Sequence of chain 1.C:
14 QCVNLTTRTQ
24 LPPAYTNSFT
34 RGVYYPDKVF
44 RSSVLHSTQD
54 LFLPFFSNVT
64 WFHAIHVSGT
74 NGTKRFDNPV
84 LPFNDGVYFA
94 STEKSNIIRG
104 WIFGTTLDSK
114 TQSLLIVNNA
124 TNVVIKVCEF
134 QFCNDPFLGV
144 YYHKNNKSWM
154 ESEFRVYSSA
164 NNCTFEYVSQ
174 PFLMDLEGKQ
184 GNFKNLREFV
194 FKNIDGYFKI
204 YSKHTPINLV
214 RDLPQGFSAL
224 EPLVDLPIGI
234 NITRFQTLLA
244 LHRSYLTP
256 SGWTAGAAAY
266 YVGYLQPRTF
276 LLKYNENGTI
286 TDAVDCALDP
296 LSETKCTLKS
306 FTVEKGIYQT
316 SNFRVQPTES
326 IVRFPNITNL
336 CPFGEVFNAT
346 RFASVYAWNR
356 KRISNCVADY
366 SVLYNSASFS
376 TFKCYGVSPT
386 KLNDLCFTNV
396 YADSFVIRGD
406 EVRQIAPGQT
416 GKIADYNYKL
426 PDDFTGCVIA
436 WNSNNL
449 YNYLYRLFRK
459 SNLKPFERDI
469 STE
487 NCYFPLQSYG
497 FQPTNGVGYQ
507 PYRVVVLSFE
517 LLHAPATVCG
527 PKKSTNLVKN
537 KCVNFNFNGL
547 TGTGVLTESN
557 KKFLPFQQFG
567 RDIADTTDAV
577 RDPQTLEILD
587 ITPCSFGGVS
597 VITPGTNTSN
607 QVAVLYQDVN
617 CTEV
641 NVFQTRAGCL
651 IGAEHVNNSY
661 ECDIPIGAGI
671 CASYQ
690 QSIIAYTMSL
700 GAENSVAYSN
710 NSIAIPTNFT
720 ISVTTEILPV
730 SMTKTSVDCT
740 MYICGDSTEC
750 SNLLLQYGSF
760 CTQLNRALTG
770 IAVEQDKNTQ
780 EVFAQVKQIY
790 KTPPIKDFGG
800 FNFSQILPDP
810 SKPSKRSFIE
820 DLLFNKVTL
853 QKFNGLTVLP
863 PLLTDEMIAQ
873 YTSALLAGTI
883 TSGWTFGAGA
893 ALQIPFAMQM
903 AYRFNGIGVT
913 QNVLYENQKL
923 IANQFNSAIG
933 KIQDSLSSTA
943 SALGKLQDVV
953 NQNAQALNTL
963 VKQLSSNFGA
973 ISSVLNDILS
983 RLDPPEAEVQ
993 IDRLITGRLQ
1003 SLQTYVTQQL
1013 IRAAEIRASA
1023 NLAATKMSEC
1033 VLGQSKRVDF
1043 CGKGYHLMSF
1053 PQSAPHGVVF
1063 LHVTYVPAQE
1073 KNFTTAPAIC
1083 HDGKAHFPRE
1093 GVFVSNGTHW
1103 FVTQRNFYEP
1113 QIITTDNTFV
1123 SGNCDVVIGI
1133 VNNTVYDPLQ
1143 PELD

Binding-site contacts:
Ligand atom O7 contacts residue ASN1074 of chain 1.C at 4.4 Å.
Ligand atom C5 contacts residue ALA706 of chain 1.C at 3.8 Å (hydrophobic).
Ligand atom C5 contacts residue ASN1074 of chain 1.C at 3.6 Å.
Ligand atom C8 contacts residue GLU1072 of chain 1.C at 4.3 Å.
Ligand atom C4 contacts residue ASN1074 of chain 1.C at 4.2 Å.
Ligand atom C3 contacts residue ASN1074 of chain 1.C at 3.8 Å.
Ligand atom N2 contacts residue ASN1074 of chain 1.C at 2.9 Å (h-bond).
Ligand atom C6 contacts residue ALA706 of chain 1.C at 4.2 Å (hydrophobic).
Ligand atom O5 contacts residue ASN1074 of chain 1.C at 2.3 Å (h-bond).
Ligand atom C2 contacts residue ASN1074 of chain 1.C at 2.5 Å.
Ligand atom O4 contacts residue ALA706 of chain 1.C at 4.2 Å.
Ligand atom C7 contacts residue ASN1074 of chain 1.C at 3.9 Å.
Ligand atom C1 contacts residue ASN1074 of chain 1.C at 1.4 Å.

A protein and the small-molecule ligand that binds it are described below.
Small molecule (SMILES): CC(=O)N[C@H]1[C@H](O[C@H]2[C@H](O)[C@@H](NC(C)=O)CO[C@@H]2CO)O[C@H](CO)[C@@H](O)[C@@H]1O